Sequence of chain 1.H:
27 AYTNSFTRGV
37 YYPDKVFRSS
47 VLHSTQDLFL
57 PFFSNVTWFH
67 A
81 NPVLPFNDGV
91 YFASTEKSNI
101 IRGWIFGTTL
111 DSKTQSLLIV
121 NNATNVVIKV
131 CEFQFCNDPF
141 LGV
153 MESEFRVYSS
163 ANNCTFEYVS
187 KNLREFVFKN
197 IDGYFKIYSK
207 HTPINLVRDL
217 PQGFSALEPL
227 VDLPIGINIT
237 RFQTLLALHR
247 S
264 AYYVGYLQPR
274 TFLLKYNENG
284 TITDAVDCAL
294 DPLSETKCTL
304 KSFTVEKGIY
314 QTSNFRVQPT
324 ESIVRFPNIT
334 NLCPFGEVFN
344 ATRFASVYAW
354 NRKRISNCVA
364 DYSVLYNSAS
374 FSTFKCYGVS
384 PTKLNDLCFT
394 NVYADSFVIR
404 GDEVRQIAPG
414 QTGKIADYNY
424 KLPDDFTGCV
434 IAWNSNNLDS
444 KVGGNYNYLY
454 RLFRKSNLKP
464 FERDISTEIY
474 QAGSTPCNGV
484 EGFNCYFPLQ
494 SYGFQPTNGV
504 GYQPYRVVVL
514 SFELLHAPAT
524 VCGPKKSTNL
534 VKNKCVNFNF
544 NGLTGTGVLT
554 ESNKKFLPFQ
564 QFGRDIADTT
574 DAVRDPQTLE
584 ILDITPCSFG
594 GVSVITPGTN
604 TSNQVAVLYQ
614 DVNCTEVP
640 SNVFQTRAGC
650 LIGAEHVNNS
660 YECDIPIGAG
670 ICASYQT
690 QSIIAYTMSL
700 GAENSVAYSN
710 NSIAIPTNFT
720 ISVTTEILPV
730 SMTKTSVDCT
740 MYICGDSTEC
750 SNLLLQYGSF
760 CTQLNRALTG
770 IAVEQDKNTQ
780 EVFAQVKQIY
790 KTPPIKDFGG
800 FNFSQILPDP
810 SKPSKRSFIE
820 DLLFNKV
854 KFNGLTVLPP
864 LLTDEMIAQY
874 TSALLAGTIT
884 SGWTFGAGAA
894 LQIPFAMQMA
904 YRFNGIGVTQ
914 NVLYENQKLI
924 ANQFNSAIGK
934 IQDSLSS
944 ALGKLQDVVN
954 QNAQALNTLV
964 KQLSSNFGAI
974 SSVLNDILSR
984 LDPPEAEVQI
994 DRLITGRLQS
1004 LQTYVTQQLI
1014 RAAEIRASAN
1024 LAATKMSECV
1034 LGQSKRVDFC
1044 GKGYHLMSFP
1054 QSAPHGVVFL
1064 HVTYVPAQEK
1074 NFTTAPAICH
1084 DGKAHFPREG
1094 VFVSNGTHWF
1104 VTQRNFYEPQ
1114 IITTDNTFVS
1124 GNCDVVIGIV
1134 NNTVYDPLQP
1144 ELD

Binding-site contacts:
Ligand atom C4 contacts residue ASN282 of chain 1.H at 4.2 Å.
Ligand atom C7 contacts residue ASN282 of chain 1.H at 3.7 Å.
Ligand atom C5 contacts residue ASN282 of chain 1.H at 3.6 Å.
Ligand atom O5 contacts residue ASN282 of chain 1.H at 2.3 Å (h-bond).
Ligand atom O7 contacts residue LYS558 of chain 1.J at 2.7 Å.
Ligand atom C6 contacts residue ASN280 of chain 1.H at 4.4 Å.
Ligand atom C1 contacts residue ASN282 of chain 1.H at 1.4 Å.
Ligand atom N2 contacts residue ASN282 of chain 1.H at 3.0 Å (h-bond).
Ligand atom C8 contacts residue ASN282 of chain 1.H at 4.0 Å.
Ligand atom O6 contacts residue ASN280 of chain 1.H at 3.4 Å (h-bond).
Ligand atom O5 contacts residue ASN280 of chain 1.H at 3.9 Å.
Ligand atom C2 contacts residue ASN282 of chain 1.H at 2.5 Å.
Ligand atom O6 contacts residue GLU281 of chain 1.H at 3.6 Å.
Ligand atom O6 contacts residue ASN282 of chain 1.H at 4.1 Å.
Ligand atom C6 contacts residue GLU281 of chain 1.H at 4.4 Å.
Ligand atom C7 contacts residue LYS558 of chain 1.J at 3.5 Å.
Ligand atom N2 contacts residue LYS558 of chain 1.J at 3.5 Å.
Ligand atom C3 contacts residue ASN282 of chain 1.H at 3.8 Å.

Sequence of chain 1.J:
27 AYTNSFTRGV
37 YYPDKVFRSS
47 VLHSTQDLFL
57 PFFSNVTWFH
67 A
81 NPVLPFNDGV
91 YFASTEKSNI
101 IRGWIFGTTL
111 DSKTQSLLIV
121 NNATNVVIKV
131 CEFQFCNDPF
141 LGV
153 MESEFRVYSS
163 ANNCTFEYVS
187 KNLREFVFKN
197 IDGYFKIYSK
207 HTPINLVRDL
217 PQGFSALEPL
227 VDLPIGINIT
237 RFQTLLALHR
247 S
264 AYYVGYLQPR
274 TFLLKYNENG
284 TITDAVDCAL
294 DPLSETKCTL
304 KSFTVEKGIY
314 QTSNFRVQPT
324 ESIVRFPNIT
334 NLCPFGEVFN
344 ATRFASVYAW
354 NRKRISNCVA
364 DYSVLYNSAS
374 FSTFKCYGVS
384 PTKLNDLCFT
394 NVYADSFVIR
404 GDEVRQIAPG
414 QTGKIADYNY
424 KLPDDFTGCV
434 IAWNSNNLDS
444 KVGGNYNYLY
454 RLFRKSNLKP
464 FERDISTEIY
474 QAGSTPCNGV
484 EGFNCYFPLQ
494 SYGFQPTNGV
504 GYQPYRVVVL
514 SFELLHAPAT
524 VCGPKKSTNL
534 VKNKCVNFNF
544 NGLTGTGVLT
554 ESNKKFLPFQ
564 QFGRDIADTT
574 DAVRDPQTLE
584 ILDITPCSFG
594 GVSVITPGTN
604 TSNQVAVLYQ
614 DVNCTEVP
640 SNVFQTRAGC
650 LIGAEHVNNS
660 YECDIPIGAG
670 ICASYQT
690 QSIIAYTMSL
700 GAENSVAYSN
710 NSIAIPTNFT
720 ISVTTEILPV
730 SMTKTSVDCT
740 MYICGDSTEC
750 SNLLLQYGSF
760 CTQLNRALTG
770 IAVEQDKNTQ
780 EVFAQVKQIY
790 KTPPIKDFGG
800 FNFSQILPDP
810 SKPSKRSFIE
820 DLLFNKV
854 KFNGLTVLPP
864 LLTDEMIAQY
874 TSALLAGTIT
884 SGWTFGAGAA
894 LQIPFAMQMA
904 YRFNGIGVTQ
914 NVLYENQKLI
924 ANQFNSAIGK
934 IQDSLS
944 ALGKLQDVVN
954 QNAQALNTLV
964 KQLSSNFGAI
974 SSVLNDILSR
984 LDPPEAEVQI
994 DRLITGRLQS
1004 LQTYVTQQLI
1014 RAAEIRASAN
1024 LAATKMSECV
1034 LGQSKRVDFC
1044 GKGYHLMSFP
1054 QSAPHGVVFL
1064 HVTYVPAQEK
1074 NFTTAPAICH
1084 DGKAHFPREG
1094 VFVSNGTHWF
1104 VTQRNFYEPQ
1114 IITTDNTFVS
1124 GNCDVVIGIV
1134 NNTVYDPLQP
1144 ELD

The small molecule below binds the protein below.
Small molecule (SMILES): CC(=O)N[C@@H]1[C@@H](O)[C@H](O)[C@@H](CO)O[C@H]1O